This small molecule binds to this protein.
Small molecule (SMILES): Nc1ccc(C(=O)O)cc1

Sequence of chain 1.C:
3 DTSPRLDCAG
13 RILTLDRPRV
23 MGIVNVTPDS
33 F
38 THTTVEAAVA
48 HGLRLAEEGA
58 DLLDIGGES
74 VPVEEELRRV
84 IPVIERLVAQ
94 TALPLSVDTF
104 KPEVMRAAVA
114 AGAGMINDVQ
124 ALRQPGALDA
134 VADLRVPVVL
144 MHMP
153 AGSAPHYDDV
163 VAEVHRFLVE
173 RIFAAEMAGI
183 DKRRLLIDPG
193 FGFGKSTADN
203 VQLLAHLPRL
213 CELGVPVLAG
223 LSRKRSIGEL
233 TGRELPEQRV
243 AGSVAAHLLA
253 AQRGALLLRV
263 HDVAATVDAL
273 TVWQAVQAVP

Binding-site contacts:
Ligand atom C1' contacts residue VAL246 of chain 1.D at 4.4 Å (hydrophobic).
Ligand atom C1' contacts residue ALA243 of chain 1.D at 3.9 Å (hydrophobic).
Ligand atom C1' contacts residue VAL246 of chain 1.C at 4.3 Å (hydrophobic).
Ligand atom C2 contacts residue GLY37 of chain 1.B at 4.5 Å.
Ligand atom C2 contacts residue VAL242 of chain 1.C at 3.9 Å (hydrophobic).
Ligand atom N4 contacts residue GLY37 of chain 1.B at 3.5 Å (h-bond).
Ligand atom C1 contacts residue GLY37 of chain 1.B at 4.2 Å.
Ligand atom N4 contacts residue GLY36 of chain 1.B at 4.0 Å.
Ligand atom O2' contacts residue VAL246 of chain 1.D at 3.5 Å.
Ligand atom C2 contacts residue ALA267 of chain 1.C at 3.5 Å (hydrophobic).
Ligand atom C3 contacts residue VAL242 of chain 1.C at 4.0 Å (hydrophobic).
Ligand atom C2 contacts residue ALA243 of chain 1.D at 3.7 Å (hydrophobic).
Ligand atom O2' contacts residue ALA267 of chain 1.D at 3.8 Å.
Ligand atom C6 contacts residue ALA243 of chain 1.D at 4.4 Å (hydrophobic).
Ligand atom C5 contacts residue VAL242 of chain 1.D at 3.5 Å (hydrophobic).
Ligand atom C1 contacts residue ALA243 of chain 1.D at 4.0 Å (hydrophobic).
Ligand atom C6 contacts residue ALA267 of chain 1.D at 4.0 Å (hydrophobic).
Ligand atom O1' contacts residue ALA243 of chain 1.C at 4.2 Å.
Ligand atom C6 contacts residue GLY37 of chain 1.B at 3.7 Å.
Ligand atom O2' contacts residue ALA243 of chain 1.C at 3.5 Å.
Ligand atom O1' contacts residue VAL246 of chain 1.C at 3.2 Å.
Ligand atom N4 contacts residue SER34 of chain 1.B at 4.0 Å.
Ligand atom C1 contacts residue ALA243 of chain 1.C at 4.3 Å (hydrophobic).
Ligand atom C3 contacts residue GLY37 of chain 1.B at 4.3 Å.
Ligand atom C4 contacts residue GLY36 of chain 1.B at 4.3 Å.
Ligand atom C1' contacts residue ALA243 of chain 1.C at 3.8 Å (hydrophobic).
Ligand atom O1' contacts residue ALA243 of chain 1.D at 3.7 Å.
Ligand atom C3 contacts residue ALA243 of chain 1.D at 4.3 Å (hydrophobic).
Ligand atom C6 contacts residue VAL242 of chain 1.D at 3.5 Å (hydrophobic).
Ligand atom C4 contacts residue GLY37 of chain 1.B at 3.5 Å.
Ligand atom C1 contacts residue VAL242 of chain 1.D at 4.5 Å (hydrophobic).
Ligand atom O2' contacts residue ALA243 of chain 1.D at 4.5 Å.
Ligand atom C5 contacts residue GLY37 of chain 1.B at 3.4 Å.
Ligand atom O1' contacts residue ALA267 of chain 1.C at 4.3 Å.
Ligand atom C3 contacts residue ALA267 of chain 1.C at 3.9 Å (hydrophobic).

Sequence of chain 1.B:
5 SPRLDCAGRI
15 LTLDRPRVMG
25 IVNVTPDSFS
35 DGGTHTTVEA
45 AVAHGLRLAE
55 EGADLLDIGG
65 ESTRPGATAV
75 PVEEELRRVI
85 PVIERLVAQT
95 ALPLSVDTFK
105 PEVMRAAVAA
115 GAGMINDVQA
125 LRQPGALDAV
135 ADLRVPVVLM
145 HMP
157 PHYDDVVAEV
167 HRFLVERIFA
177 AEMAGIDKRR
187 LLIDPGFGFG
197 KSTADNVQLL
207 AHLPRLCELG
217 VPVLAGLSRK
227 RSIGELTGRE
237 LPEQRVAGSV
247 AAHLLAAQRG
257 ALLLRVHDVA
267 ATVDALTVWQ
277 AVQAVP

Sequence of chain 1.D:
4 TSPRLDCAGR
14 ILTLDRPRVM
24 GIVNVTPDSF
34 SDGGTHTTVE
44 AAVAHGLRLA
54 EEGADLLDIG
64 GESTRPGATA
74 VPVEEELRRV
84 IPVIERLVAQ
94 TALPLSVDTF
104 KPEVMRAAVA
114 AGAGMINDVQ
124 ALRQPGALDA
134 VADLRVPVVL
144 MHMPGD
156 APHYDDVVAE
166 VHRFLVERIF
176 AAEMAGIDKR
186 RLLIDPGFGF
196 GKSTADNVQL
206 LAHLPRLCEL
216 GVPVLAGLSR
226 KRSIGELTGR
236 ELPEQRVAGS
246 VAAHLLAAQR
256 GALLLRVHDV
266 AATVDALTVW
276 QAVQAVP